Sequence of chain 59.A:
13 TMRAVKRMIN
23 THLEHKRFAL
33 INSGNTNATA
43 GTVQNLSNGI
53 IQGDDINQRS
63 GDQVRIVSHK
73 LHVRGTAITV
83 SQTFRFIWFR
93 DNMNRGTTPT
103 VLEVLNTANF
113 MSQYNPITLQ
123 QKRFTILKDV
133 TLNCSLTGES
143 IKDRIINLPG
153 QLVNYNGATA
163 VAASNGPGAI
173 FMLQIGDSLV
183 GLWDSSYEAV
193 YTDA

Binding-site contacts:
Ligand atom O4 contacts residue A1 of chain 59.B at 3.0 Å (h-bond).
Ligand atom O5' contacts residue ARG15 of chain 59.A at 3.6 Å.
Ligand atom C5' contacts residue ARG19 of chain 59.A at 3.2 Å.
Ligand atom C2 contacts residue A2 of chain 59.B at 3.9 Å.
Ligand atom OP1 contacts residue ARG19 of chain 59.A at 4.1 Å.
Ligand atom C5 contacts residue ARG19 of chain 59.A at 2.9 Å.
Ligand atom C4 contacts residue A1 of chain 59.B at 3.4 Å.
Ligand atom OP2 contacts residue ARG19 of chain 59.A at 2.1 Å (salt-bridge).
Ligand atom C3' contacts residue ARG19 of chain 59.A at 3.4 Å.
Ligand atom N1 contacts residue A3 of chain 59.B at 4.3 Å.
Ligand atom C4 contacts residue ARG19 of chain 59.A at 3.9 Å.
Ligand atom C2 contacts residue A1 of chain 59.B at 3.1 Å.
Ligand atom OP1 contacts residue ARG15 of chain 59.A at 2.5 Å.
Ligand atom O2 contacts residue A3 of chain 59.B at 3.2 Å.
Ligand atom C3' contacts residue ARG15 of chain 59.A at 3.8 Å.
Ligand atom O2 contacts residue A1 of chain 59.B at 2.7 Å (h-bond).
Ligand atom OP1 contacts residue MET14 of chain 59.A at 3.8 Å.
Ligand atom C5' contacts residue ARG15 of chain 59.A at 2.5 Å.
Ligand atom C4 contacts residue A3 of chain 59.B at 3.6 Å.
Ligand atom O4' contacts residue ARG19 of chain 59.A at 3.9 Å.
Ligand atom C6 contacts residue ARG19 of chain 59.A at 2.7 Å.
Ligand atom N3 contacts residue A2 of chain 59.B at 3.7 Å.
Ligand atom C1' contacts residue ARG19 of chain 59.A at 4.3 Å.
Ligand atom O3' contacts residue ARG19 of chain 59.A at 3.6 Å (salt-bridge).
Ligand atom OP1 contacts residue LYS18 of chain 59.A at 3.7 Å.
Ligand atom C2' contacts residue ARG19 of chain 59.A at 3.6 Å.
Ligand atom C2 contacts residue A3 of chain 59.B at 3.5 Å.
Ligand atom C4' contacts residue ARG15 of chain 59.A at 3.3 Å.
Ligand atom O3' contacts residue ARG15 of chain 59.A at 3.1 Å (salt-bridge).
Ligand atom O4 contacts residue A3 of chain 59.B at 2.8 Å (h-bond).
Ligand atom N3 contacts residue A3 of chain 59.B at 2.8 Å (h-bond).
Ligand atom P contacts residue ARG15 of chain 59.A at 3.1 Å.
Ligand atom O2 contacts residue A2 of chain 59.B at 3.7 Å.
Ligand atom OP2 contacts residue ARG15 of chain 59.A at 2.5 Å.
Ligand atom C4' contacts residue ARG19 of chain 59.A at 3.7 Å.
Ligand atom N3 contacts residue A1 of chain 59.B at 2.7 Å (h-bond).
Ligand atom OP2 contacts residue ALA16 of chain 59.A at 4.1 Å.
Ligand atom O5' contacts residue ARG19 of chain 59.A at 2.1 Å (salt-bridge).
Ligand atom N1 contacts residue ARG19 of chain 59.A at 3.9 Å.
Ligand atom P contacts residue ARG19 of chain 59.A at 2.8 Å.

This small molecule binds to this protein.
Small molecule (SMILES): O=c1ccn([C@@H]2O[C@H](CO[P](=O)(O)O[C@H]3[C@@H](O)[C@H](n4ccc(=O)[nH]c4=O)O[C@@H]3CO[P](=O)(O)O[C@H]3[C@@H](O)[C@H](n4ccc(=O)[nH]c4=O)O[C@@H]3CO[P](=O)(O)O[C@H]3[C@@H](O)[C@H](n4ccc(=O)[nH]c4=O)O[C@@H]3COP(=O)=O)[C@@H](O)[C@H]2O)c(=O)[nH]1